This small molecule binds to this protein.
Small molecule (SMILES): CC(=O)N[C@@H]1[C@@H](O)[C@H](O)[C@@H](CO)O[C@H]1O

Binding-site contacts:
Ligand atom C2 contacts residue ASN160 of chain 1.C at 2.7 Å.
Ligand atom C1 contacts residue ASN160 of chain 1.C at 1.4 Å.
Ligand atom N2 contacts residue ASN160 of chain 1.C at 3.1 Å (h-bond).
Ligand atom C3 contacts residue ASN160 of chain 1.C at 4.0 Å.
Ligand atom C7 contacts residue ASN160 of chain 1.C at 4.1 Å.
Ligand atom C4 contacts residue ASN160 of chain 1.C at 4.3 Å.
Ligand atom C5 contacts residue ASN160 of chain 1.C at 3.5 Å.
Ligand atom O5 contacts residue ASN160 of chain 1.C at 2.4 Å (h-bond).

Sequence of chain 1.C:
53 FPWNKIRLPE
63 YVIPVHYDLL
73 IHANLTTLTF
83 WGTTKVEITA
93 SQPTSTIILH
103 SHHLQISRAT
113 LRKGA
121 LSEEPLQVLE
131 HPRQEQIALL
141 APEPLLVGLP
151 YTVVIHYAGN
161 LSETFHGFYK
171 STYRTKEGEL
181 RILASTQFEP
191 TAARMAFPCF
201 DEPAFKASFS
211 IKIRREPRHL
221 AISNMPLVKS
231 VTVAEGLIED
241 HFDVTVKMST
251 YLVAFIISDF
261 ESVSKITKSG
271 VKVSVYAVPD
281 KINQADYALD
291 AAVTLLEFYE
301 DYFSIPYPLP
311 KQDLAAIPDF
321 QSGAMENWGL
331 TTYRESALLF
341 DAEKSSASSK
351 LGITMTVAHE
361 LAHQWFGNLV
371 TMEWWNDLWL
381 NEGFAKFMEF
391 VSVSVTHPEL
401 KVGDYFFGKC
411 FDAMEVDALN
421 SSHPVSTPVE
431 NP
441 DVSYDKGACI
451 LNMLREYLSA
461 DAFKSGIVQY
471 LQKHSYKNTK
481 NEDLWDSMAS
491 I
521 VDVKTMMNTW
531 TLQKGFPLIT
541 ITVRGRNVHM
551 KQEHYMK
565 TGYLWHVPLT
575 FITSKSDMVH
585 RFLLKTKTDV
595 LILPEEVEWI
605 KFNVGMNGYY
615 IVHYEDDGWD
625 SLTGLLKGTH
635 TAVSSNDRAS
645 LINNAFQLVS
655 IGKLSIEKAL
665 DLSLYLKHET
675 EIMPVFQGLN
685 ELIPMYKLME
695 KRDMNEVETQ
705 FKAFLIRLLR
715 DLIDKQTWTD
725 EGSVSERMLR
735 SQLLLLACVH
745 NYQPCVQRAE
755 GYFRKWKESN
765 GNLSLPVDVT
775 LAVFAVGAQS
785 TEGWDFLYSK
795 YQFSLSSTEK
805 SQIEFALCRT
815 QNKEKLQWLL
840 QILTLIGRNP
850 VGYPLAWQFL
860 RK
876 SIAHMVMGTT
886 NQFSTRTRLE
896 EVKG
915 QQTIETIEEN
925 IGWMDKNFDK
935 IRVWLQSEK